Sequence of chain 2.A:
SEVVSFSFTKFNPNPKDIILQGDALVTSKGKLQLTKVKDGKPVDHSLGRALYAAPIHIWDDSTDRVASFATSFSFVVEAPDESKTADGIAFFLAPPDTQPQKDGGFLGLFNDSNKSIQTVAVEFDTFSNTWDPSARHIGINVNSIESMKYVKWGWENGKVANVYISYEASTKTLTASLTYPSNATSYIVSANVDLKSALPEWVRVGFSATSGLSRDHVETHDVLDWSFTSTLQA

A small-molecule ligand and the protein it binds are described below.
Small molecule (SMILES): N[C@@H](CO)C(=O)O

Binding-site contacts:
Ligand atom O contacts residue A2G1 of chain 2.M at 4.4 Å.
Ligand atom O contacts residue SO41 of chain 2.E at 4.0 Å.
Ligand atom CA contacts residue PHE129 of chain 2.A at 4.3 Å (hydrophobic).
Ligand atom N contacts residue SO41 of chain 2.F at 2.9 Å (h-bond).
Ligand atom OG contacts residue SO41 of chain 2.F at 2.9 Å (h-bond).
Ligand atom CA contacts residue SO41 of chain 2.F at 3.5 Å.
Ligand atom OG contacts residue PHE129 of chain 2.A at 4.2 Å.
Ligand atom CB contacts residue SO41 of chain 2.F at 3.8 Å.
Ligand atom CB contacts residue A2G1 of chain 2.M at 2.4 Å.
Ligand atom N contacts residue A2G1 of chain 2.M at 4.2 Å.
Ligand atom OG contacts residue A2G1 of chain 2.M at 1.4 Å.
Ligand atom CA contacts residue A2G1 of chain 2.M at 3.7 Å.